Sequence of chain 1.A:
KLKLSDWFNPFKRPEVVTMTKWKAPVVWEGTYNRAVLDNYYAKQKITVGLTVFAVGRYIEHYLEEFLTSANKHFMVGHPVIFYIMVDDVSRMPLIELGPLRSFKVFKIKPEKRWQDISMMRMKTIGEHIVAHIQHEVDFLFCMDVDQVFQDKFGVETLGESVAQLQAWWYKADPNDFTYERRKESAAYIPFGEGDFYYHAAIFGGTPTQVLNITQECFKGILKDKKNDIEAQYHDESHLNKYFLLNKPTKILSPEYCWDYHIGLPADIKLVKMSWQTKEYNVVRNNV

Binding-site contacts:
Ligand atom C4 contacts residue GLU238 of chain 1.A at 3.1 Å.
Ligand atom C6 contacts residue TYR235 of chain 1.A at 3.6 Å (hydrophobic).
Ligand atom O1 contacts residue TRP170 of chain 1.A at 3.8 Å.
Ligand atom C5 contacts residue GLU238 of chain 1.A at 3.8 Å.
Ligand atom C3 contacts residue UDP1 of chain 1.F at 3.5 Å.
Ligand atom N2 contacts residue TRP170 of chain 1.A at 3.2 Å.
Ligand atom C6 contacts residue GLN168 of chain 1.A at 3.8 Å.
Ligand atom O2 contacts residue LYS280 of chain 1.A at 3.6 Å.
Ligand atom O3 contacts residue TRP171 of chain 1.A at 3.4 Å (h-bond).
Ligand atom O2 contacts residue TRP277 of chain 1.A at 3.5 Å.
Ligand atom O3 contacts residue UDP1 of chain 1.F at 2.6 Å (h-bond).
Ligand atom C4 contacts residue GLN168 of chain 1.A at 4.0 Å.
Ligand atom C6 contacts residue THR180 of chain 1.A at 3.5 Å.
Ligand atom C1 contacts residue GLN168 of chain 1.A at 3.7 Å.
Ligand atom C5 contacts residue TYR235 of chain 1.A at 3.9 Å (hydrophobic).
Ligand atom O6 contacts residue TYR235 of chain 1.A at 3.5 Å.
Ligand atom O4 contacts residue TRP277 of chain 1.A at 3.5 Å.
Ligand atom C6 contacts residue GLU238 of chain 1.A at 3.3 Å.
Ligand atom C3 contacts residue TRP170 of chain 1.A at 3.6 Å (hydrophobic).
Ligand atom O4 contacts residue HIS201 of chain 1.A at 3.7 Å.
Ligand atom C2 contacts residue TRP277 of chain 1.A at 3.9 Å (hydrophobic).
Ligand atom C2 contacts residue GLN168 of chain 1.A at 4.0 Å.
Ligand atom O4 contacts residue GLU238 of chain 1.A at 2.9 Å (salt-bridge).
Ligand atom O6 contacts residue TRP277 of chain 1.A at 3.3 Å.
Ligand atom C8 contacts residue TRP170 of chain 1.A at 3.8 Å (hydrophobic).
Ligand atom C7 contacts residue TRP170 of chain 1.A at 4.0 Å (hydrophobic).
Ligand atom C1 contacts residue TRP170 of chain 1.A at 3.6 Å (hydrophobic).
Ligand atom O7 contacts residue TRP171 of chain 1.A at 3.9 Å.
Ligand atom O6 contacts residue LYS280 of chain 1.A at 3.8 Å.
Ligand atom C7 contacts residue TRP171 of chain 1.A at 3.7 Å (hydrophobic).
Ligand atom O3 contacts residue GLN168 of chain 1.A at 3.6 Å.
Ligand atom C5 contacts residue GLN168 of chain 1.A at 3.8 Å.
Ligand atom C2 contacts residue TRP170 of chain 1.A at 3.9 Å (hydrophobic).
Ligand atom C8 contacts residue TRP171 of chain 1.A at 3.7 Å (hydrophobic).
Ligand atom O6 contacts residue THR180 of chain 1.A at 2.9 Å (h-bond).
Ligand atom O4 contacts residue GLN168 of chain 1.A at 3.1 Å (h-bond).
Ligand atom O6 contacts residue TRP171 of chain 1.A at 3.8 Å.
Ligand atom C6 contacts residue TYR199 of chain 1.A at 3.6 Å (hydrophobic).
Ligand atom O5 contacts residue GLN168 of chain 1.A at 3.0 Å (h-bond).
Ligand atom O4 contacts residue GLN168 of chain 1.A at 3.7 Å.

A protein and the small-molecule ligand that binds it are described below.
Small molecule (SMILES): CC(=O)N[C@@H]1[C@@H](O)[C@H](O[C@@H]2O[C@H](CO)[C@H](O)[C@H](O)[C@H]2O)[C@@H](CO)O[C@H]1O